The small molecule below binds the protein below.
Small molecule (SMILES): O=C(CO)[C@H](O)[C@H](O)CO

Binding-site contacts:
Ligand atom O2 contacts residue SER14 of chain 1.A at 2.6 Å (h-bond).
Ligand atom C4 contacts residue ASP10 of chain 1.A at 4.0 Å.
Ligand atom O3 contacts residue GLY12 of chain 1.A at 3.9 Å.
Ligand atom O4 contacts residue GLY15 of chain 1.A at 4.1 Å.
Ligand atom C3 contacts residue ALA16 of chain 1.A at 4.2 Å (hydrophobic).
Ligand atom C2 contacts residue SER14 of chain 1.A at 3.6 Å.
Ligand atom C4 contacts residue ALA16 of chain 1.A at 3.6 Å (hydrophobic).
Ligand atom O4 contacts residue ASP10 of chain 1.A at 3.2 Å (salt-bridge).
Ligand atom C4 contacts residue GLY15 of chain 1.A at 3.4 Å.
Ligand atom O2 contacts residue GLY15 of chain 1.A at 2.8 Å (h-bond).
Ligand atom C1 contacts residue SER14 of chain 1.A at 4.2 Å.
Ligand atom C2 contacts residue THR13 of chain 1.A at 3.9 Å.
Ligand atom O2 contacts residue GLY12 of chain 1.A at 4.0 Å.
Ligand atom C2 contacts residue GLY12 of chain 1.A at 3.8 Å.
Ligand atom O5 contacts residue ARG17 of chain 1.A at 3.8 Å.
Ligand atom C4 contacts residue ARG17 of chain 1.A at 4.1 Å.
Ligand atom O2 contacts residue THR13 of chain 1.A at 3.7 Å.
Ligand atom O4 contacts residue ARG17 of chain 1.A at 3.1 Å (salt-bridge).
Ligand atom C5 contacts residue GLY15 of chain 1.A at 4.5 Å.
Ligand atom O4 contacts residue ALA16 of chain 1.A at 3.5 Å.
Ligand atom C3 contacts residue ASP10 of chain 1.A at 3.6 Å.
Ligand atom O3 contacts residue GLY15 of chain 1.A at 4.3 Å.
Ligand atom C3 contacts residue GLY12 of chain 1.A at 3.6 Å.
Ligand atom O3 contacts residue ASP10 of chain 1.A at 2.4 Å (salt-bridge).
Ligand atom C3 contacts residue GLY15 of chain 1.A at 3.3 Å.
Ligand atom C2 contacts residue GLY15 of chain 1.A at 3.8 Å.
Ligand atom C1 contacts residue THR13 of chain 1.A at 4.1 Å.
Ligand atom C1 contacts residue GLY12 of chain 1.A at 4.2 Å.

Sequence of chain 1.A:
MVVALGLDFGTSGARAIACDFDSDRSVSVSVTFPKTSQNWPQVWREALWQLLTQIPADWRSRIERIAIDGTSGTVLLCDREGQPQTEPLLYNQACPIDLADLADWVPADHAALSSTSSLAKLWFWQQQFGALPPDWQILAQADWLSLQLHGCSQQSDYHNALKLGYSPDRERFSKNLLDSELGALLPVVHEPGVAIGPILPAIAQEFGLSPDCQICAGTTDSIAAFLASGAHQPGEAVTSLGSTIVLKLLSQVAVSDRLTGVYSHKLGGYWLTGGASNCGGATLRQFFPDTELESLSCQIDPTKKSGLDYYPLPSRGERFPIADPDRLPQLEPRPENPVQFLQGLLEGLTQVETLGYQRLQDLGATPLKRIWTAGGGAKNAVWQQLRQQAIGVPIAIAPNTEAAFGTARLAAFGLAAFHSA